Sequence of chain 1.A:
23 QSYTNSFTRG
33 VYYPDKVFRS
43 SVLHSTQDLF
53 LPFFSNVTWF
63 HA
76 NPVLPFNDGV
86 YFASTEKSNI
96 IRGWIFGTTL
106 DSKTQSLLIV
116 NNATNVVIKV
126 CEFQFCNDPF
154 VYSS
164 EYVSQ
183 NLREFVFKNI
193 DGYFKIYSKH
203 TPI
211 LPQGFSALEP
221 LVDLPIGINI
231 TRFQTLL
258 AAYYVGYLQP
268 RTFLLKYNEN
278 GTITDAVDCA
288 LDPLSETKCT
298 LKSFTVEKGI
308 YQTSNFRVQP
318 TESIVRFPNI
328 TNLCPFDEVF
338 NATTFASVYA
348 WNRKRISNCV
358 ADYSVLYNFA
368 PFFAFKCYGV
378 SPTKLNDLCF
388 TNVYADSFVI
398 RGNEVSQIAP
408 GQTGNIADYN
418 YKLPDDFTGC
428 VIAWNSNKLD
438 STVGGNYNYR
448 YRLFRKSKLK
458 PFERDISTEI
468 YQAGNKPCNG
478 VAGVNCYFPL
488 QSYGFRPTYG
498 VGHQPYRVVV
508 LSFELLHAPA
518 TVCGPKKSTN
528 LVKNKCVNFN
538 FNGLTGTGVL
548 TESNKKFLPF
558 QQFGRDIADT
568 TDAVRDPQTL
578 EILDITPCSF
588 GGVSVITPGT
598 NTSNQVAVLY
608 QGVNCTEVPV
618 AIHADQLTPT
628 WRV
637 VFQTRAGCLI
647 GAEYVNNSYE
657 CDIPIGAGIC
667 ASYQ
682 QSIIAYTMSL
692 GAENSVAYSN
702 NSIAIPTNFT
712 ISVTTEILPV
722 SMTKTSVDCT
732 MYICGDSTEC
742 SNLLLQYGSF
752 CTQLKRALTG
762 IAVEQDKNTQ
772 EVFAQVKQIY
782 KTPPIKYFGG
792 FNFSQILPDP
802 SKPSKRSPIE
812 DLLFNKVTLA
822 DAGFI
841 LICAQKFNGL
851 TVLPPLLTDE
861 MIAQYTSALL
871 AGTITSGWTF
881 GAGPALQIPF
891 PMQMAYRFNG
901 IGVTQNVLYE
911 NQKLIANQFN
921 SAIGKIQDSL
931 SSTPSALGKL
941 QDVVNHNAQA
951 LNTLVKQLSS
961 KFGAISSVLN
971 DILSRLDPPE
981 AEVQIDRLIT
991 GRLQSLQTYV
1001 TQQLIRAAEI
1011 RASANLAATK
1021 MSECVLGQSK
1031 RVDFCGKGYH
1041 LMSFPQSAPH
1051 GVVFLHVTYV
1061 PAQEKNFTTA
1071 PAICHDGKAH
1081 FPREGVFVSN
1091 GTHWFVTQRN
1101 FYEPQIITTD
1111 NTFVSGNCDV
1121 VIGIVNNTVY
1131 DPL

Binding-site contacts:
Ligand atom C3 contacts residue ASN1126 of chain 1.A at 3.9 Å.
Ligand atom O5 contacts residue ASN1126 of chain 1.A at 4.3 Å.
Ligand atom C1 contacts residue ASN1126 of chain 1.A at 1.5 Å.
Ligand atom O7 contacts residue ASN1126 of chain 1.A at 4.0 Å.
Ligand atom C5 contacts residue ASN1126 of chain 1.A at 3.5 Å.
Ligand atom C2 contacts residue ASN1126 of chain 1.A at 2.6 Å.
Ligand atom N2 contacts residue ASN1126 of chain 1.A at 3.1 Å (h-bond).
Ligand atom C6 contacts residue ASN1126 of chain 1.A at 4.1 Å.
Ligand atom C4 contacts residue ASN1126 of chain 1.A at 4.2 Å.
Ligand atom O5 contacts residue ASN1126 of chain 1.A at 2.3 Å (h-bond).
Ligand atom C7 contacts residue ASN1126 of chain 1.A at 3.7 Å.
Ligand atom C6 contacts residue ASN1126 of chain 1.A at 4.1 Å.

This protein binds this small molecule.
Small molecule (SMILES): CC(=O)N[C@H]1[C@H](O[C@H]2[C@H](O)[C@@H](NC(C)=O)CO[C@@H]2CO[C@@H]2O[C@@H](C)[C@@H](O)[C@@H](O)[C@@H]2O)O[C@H](CO)[C@@H](O)[C@@H]1O